Binding-site contacts:
Ligand atom CAE contacts residue VAL253 of chain 1.A at 4.3 Å (hydrophobic).
Ligand atom CAH contacts residue LEU250 of chain 1.A at 3.9 Å (hydrophobic).
Ligand atom CAD contacts residue LEU250 of chain 1.A at 4.5 Å (hydrophobic).
Ligand atom OAB contacts residue GLY254 of chain 1.A at 4.1 Å.
Ligand atom CAH contacts residue VAL253 of chain 1.A at 3.8 Å (hydrophobic).
Ligand atom CAE contacts residue MET99 of chain 1.A at 4.3 Å (hydrophobic).
Ligand atom CAE contacts residue LEU250 of chain 1.A at 4.0 Å (hydrophobic).
Ligand atom CAC contacts residue ILE249 of chain 1.A at 3.8 Å (hydrophobic).
Ligand atom CAG contacts residue ILE86 of chain 1.A at 4.3 Å (hydrophobic).
Ligand atom CAD contacts residue GLY254 of chain 1.A at 3.4 Å.
Ligand atom CAF contacts residue ILE101 of chain 1.A at 4.0 Å (hydrophobic).
Ligand atom CAH contacts residue GLY254 of chain 1.A at 4.4 Å.
Ligand atom OAB contacts residue HEM1 of chain 1.G at 2.6 Å (h-bond).
Ligand atom CAF contacts residue LEU301 of chain 1.A at 3.5 Å (hydrophobic).
Ligand atom CAD contacts residue HEM1 of chain 1.G at 3.9 Å.
Ligand atom OAB contacts residue LEU301 of chain 1.A at 3.3 Å.
Ligand atom CAA contacts residue ILE249 of chain 1.A at 3.9 Å (hydrophobic).
Ligand atom CAF contacts residue LEU250 of chain 1.A at 4.0 Å (hydrophobic).
Ligand atom CAI contacts residue PHE405 of chain 1.A at 3.9 Å (hydrophobic).
Ligand atom CAE contacts residue ILE249 of chain 1.A at 4.3 Å (hydrophobic).
Ligand atom CAI contacts residue ILE86 of chain 1.A at 3.9 Å (hydrophobic).
Ligand atom CAG contacts residue VAL253 of chain 1.A at 4.3 Å (hydrophobic).
Ligand atom CAF contacts residue HEM1 of chain 1.G at 4.5 Å.
Ligand atom CAI contacts residue LEU250 of chain 1.A at 4.1 Å (hydrophobic).
Ligand atom CAD contacts residue LEU301 of chain 1.A at 3.7 Å (hydrophobic).
Ligand atom CAH contacts residue LEU301 of chain 1.A at 4.3 Å (hydrophobic).
Ligand atom CAA contacts residue MET99 of chain 1.A at 4.3 Å (hydrophobic).
Ligand atom CAI contacts residue ILE101 of chain 1.A at 4.2 Å (hydrophobic).
Ligand atom OAB contacts residue THR258 of chain 1.A at 4.4 Å.
Ligand atom CAC contacts residue VAL253 of chain 1.A at 4.0 Å (hydrophobic).
Ligand atom CAF contacts residue MET304 of chain 1.A at 4.1 Å (hydrophobic).
Ligand atom CAA contacts residue VAL95 of chain 1.A at 3.3 Å (hydrophobic).
Ligand atom CAG contacts residue PHE405 of chain 1.A at 3.7 Å (hydrophobic).

The small molecule below binds the protein below.
Small molecule (SMILES): CCCCCCCCO

Sequence of chain 1.A:
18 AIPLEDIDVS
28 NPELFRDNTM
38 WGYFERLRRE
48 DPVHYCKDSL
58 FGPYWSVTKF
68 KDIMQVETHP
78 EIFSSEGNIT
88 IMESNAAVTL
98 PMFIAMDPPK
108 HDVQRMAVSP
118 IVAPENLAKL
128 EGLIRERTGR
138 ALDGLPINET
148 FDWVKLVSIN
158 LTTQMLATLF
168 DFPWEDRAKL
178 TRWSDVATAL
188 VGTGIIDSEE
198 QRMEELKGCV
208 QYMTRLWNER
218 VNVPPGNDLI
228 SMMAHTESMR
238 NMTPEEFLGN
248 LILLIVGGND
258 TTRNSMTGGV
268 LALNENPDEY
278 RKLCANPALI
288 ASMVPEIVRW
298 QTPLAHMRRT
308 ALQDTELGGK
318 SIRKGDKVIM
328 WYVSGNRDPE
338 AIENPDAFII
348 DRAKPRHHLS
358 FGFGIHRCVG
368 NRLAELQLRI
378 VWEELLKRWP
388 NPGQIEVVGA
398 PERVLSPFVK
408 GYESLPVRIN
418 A